Binding-site contacts:
Ligand atom C3 contacts residue ASN798 of chain 1.A at 3.8 Å.
Ligand atom C6 contacts residue SER800 of chain 1.A at 3.7 Å.
Ligand atom C2 contacts residue ASN798 of chain 1.A at 2.5 Å.
Ligand atom C6 contacts residue ASN798 of chain 1.A at 4.5 Å.
Ligand atom C5 contacts residue SER800 of chain 1.A at 3.3 Å.
Ligand atom C4 contacts residue ASN798 of chain 1.A at 4.2 Å.
Ligand atom O7 contacts residue ASN798 of chain 1.A at 3.9 Å.
Ligand atom C6 contacts residue GLN801 of chain 1.A at 4.0 Å.
Ligand atom O5 contacts residue SER800 of chain 1.A at 3.3 Å (h-bond).
Ligand atom C1 contacts residue ASN798 of chain 1.A at 1.4 Å.
Ligand atom C7 contacts residue ASN798 of chain 1.A at 3.7 Å.
Ligand atom N2 contacts residue ASN798 of chain 1.A at 3.0 Å (h-bond).
Ligand atom C5 contacts residue ASN798 of chain 1.A at 3.6 Å.
Ligand atom C1 contacts residue SER800 of chain 1.A at 3.5 Å.
Ligand atom O5 contacts residue ASN798 of chain 1.A at 2.3 Å (h-bond).

Sequence of chain 1.A:
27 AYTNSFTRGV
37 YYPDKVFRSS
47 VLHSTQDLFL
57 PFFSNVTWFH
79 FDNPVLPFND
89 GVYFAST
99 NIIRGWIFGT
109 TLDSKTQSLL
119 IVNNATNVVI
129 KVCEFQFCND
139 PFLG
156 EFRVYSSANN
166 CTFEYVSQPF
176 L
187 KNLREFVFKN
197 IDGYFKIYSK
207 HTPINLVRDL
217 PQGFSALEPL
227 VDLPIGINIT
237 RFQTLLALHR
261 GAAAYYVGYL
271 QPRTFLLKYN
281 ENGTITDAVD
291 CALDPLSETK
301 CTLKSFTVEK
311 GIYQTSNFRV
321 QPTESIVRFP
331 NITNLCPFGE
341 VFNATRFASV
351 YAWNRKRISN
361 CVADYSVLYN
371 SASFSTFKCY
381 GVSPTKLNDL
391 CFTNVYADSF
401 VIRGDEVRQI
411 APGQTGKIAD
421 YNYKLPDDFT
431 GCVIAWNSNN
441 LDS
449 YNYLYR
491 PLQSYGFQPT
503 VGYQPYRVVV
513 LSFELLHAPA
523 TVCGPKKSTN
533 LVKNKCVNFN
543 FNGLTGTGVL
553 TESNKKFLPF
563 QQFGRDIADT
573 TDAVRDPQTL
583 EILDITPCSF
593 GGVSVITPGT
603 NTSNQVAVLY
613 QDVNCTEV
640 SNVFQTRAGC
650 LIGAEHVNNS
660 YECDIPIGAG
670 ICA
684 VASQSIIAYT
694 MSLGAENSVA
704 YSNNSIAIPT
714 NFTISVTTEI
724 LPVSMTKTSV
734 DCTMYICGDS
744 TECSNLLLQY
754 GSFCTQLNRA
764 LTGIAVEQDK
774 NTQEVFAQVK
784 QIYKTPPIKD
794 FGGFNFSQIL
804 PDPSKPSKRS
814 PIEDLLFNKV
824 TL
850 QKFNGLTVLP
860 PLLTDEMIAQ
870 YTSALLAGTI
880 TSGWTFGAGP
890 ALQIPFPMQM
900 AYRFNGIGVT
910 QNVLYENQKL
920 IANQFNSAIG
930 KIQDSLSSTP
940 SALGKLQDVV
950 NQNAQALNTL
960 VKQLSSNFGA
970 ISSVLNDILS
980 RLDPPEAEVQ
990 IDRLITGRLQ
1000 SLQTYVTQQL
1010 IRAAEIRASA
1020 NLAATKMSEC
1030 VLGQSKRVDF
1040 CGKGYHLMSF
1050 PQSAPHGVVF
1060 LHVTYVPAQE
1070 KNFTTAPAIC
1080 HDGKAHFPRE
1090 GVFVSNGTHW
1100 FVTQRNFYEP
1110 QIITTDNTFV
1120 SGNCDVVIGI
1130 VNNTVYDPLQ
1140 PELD

This small molecule binds to this protein.
Small molecule (SMILES): CC(=O)N[C@@H]1[C@@H](O)[C@H](O)[C@@H](CO)O[C@H]1O